This protein binds this small molecule.
Small molecule (SMILES): COc1cccc2c(N)ccnc12

Sequence of chain 1.B:
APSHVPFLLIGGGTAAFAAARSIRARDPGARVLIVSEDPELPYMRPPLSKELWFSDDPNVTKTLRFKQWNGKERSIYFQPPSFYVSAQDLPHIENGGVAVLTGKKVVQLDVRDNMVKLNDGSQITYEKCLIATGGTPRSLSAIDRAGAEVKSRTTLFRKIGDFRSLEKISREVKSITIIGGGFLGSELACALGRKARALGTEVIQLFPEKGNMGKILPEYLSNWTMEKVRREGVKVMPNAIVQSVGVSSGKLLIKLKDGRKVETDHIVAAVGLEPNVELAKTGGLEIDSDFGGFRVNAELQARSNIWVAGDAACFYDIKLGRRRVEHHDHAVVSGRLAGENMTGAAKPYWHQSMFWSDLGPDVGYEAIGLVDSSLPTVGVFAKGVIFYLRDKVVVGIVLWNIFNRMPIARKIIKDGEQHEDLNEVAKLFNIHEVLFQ

Binding-site contacts:
Ligand atom C13 contacts residue SO41 of chain 1.O at 3.8 Å.
Ligand atom N05 contacts residue FAD1 of chain 1.K at 3.4 Å.
Ligand atom C07 contacts residue PHE234 of chain 1.B at 3.9 Å (hydrophobic).
Ligand atom N09 contacts residue GLU238 of chain 1.B at 2.9 Å (salt-bridge).
Ligand atom C06 contacts residue GLU238 of chain 1.B at 4.1 Å.
Ligand atom C03 contacts residue SO41 of chain 1.O at 4.1 Å.
Ligand atom C01 contacts residue SO41 of chain 1.O at 4.3 Å.
Ligand atom O02 contacts residue GLU377 of chain 1.B at 2.6 Å (salt-bridge).
Ligand atom C03 contacts residue FAD1 of chain 1.K at 3.6 Å.
Ligand atom N05 contacts residue PHE406 of chain 1.B at 3.1 Å.
Ligand atom C10 contacts residue FAD1 of chain 1.K at 3.3 Å.
Ligand atom C06 contacts residue FAD1 of chain 1.K at 3.3 Å.
Ligand atom C07 contacts residue LYS101 of chain 1.B at 4.2 Å.
Ligand atom O02 contacts residue PHE406 of chain 1.B at 4.3 Å.
Ligand atom C07 contacts residue GLU238 of chain 1.B at 3.3 Å.
Ligand atom C12 contacts residue LEU235 of chain 1.B at 4.4 Å (hydrophobic).
Ligand atom C06 contacts residue PHE234 of chain 1.B at 3.9 Å (hydrophobic).
Ligand atom C12 contacts residue SO41 of chain 1.O at 3.9 Å.
Ligand atom C01 contacts residue GLU377 of chain 1.B at 3.0 Å.
Ligand atom N09 contacts residue FAD1 of chain 1.K at 3.2 Å.
Ligand atom C06 contacts residue TRP407 of chain 1.B at 4.1 Å (hydrophobic).
Ligand atom C08 contacts residue GLU238 of chain 1.B at 3.5 Å.
Ligand atom C11 contacts residue FAD1 of chain 1.K at 3.4 Å.
Ligand atom C07 contacts residue LEU235 of chain 1.B at 4.4 Å (hydrophobic).
Ligand atom C08 contacts residue FAD1 of chain 1.K at 3.1 Å.
Ligand atom C10 contacts residue LEU235 of chain 1.B at 4.1 Å (hydrophobic).
Ligand atom C03 contacts residue GLU377 of chain 1.B at 3.8 Å.
Ligand atom C04 contacts residue FAD1 of chain 1.K at 3.5 Å.
Ligand atom C08 contacts residue LEU235 of chain 1.B at 3.9 Å (hydrophobic).
Ligand atom C13 contacts residue FAD1 of chain 1.K at 3.8 Å.
Ligand atom O02 contacts residue FAD1 of chain 1.K at 3.8 Å.
Ligand atom C11 contacts residue LEU235 of chain 1.B at 3.6 Å (hydrophobic).
Ligand atom N09 contacts residue SER100 of chain 1.B at 3.3 Å (h-bond).
Ligand atom C12 contacts residue FAD1 of chain 1.K at 3.4 Å.
Ligand atom C06 contacts residue PHE406 of chain 1.B at 3.3 Å (hydrophobic).
Ligand atom C11 contacts residue SO41 of chain 1.O at 4.2 Å.
Ligand atom C08 contacts residue PHE234 of chain 1.B at 4.4 Å (hydrophobic).
Ligand atom N09 contacts residue LEU235 of chain 1.B at 3.3 Å.
Ligand atom C07 contacts residue FAD1 of chain 1.K at 3.2 Å.
Ligand atom N09 contacts residue PHE234 of chain 1.B at 4.3 Å.